Sequence of chain 1.A:
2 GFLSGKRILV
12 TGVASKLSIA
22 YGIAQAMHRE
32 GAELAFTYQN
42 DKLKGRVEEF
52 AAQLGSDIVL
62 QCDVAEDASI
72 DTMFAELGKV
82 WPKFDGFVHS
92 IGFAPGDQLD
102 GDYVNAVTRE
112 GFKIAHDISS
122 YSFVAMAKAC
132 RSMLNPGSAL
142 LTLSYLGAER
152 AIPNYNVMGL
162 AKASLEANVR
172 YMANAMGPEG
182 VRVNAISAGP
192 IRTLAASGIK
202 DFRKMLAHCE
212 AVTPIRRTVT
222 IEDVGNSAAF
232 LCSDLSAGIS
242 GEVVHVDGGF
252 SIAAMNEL

Binding-site contacts:
Ligand atom C02 contacts residue ALA196 of chain 1.A at 3.4 Å (hydrophobic).
Ligand atom C07 contacts residue TYR156 of chain 1.A at 3.9 Å (hydrophobic).
Ligand atom C24 contacts residue TYR146 of chain 1.A at 3.7 Å (hydrophobic).
Ligand atom N06 contacts residue ALA95 of chain 1.A at 3.0 Å (h-bond).
Ligand atom C17 contacts residue TYR156 of chain 1.A at 3.8 Å (hydrophobic).
Ligand atom N19 contacts residue PHE94 of chain 1.A at 3.4 Å.
Ligand atom C05 contacts residue PHE94 of chain 1.A at 3.8 Å (hydrophobic).
Ligand atom O28 contacts residue ALA95 of chain 1.A at 3.4 Å (h-bond).
Ligand atom N11 contacts residue TYR156 of chain 1.A at 3.8 Å.
Ligand atom N16 contacts residue ILE200 of chain 1.A at 3.7 Å.
Ligand atom C20 contacts residue ILE200 of chain 1.A at 3.4 Å (hydrophobic).
Ligand atom C12 contacts residue TYR156 of chain 1.A at 3.9 Å (hydrophobic).
Ligand atom C05 contacts residue MET159 of chain 1.A at 3.4 Å (hydrophobic).
Ligand atom C22 contacts residue LYS201 of chain 1.A at 3.2 Å.
Ligand atom N11 contacts residue NAD1 of chain 1.C at 3.8 Å.
Ligand atom C12 contacts residue NAD1 of chain 1.C at 3.5 Å.
Ligand atom C21 contacts residue MET206 of chain 1.A at 3.4 Å (hydrophobic).
Ligand atom C03 contacts residue ALA196 of chain 1.A at 3.2 Å (hydrophobic).
Ligand atom O10 contacts residue NAD1 of chain 1.C at 2.8 Å (h-bond).
Ligand atom C27 contacts residue ALA95 of chain 1.A at 3.4 Å (hydrophobic).
Ligand atom N19 contacts residue ALA95 of chain 1.A at 2.8 Å (h-bond).
Ligand atom C20 contacts residue TYR156 of chain 1.A at 3.9 Å (hydrophobic).
Ligand atom C23 contacts residue LYS201 of chain 1.A at 3.5 Å.
Ligand atom C09 contacts residue TYR156 of chain 1.A at 3.6 Å (hydrophobic).
Ligand atom N06 contacts residue PHE94 of chain 1.A at 3.1 Å.
Ligand atom C08 contacts residue NAD1 of chain 1.C at 3.9 Å.
Ligand atom C13 contacts residue NAD1 of chain 1.C at 3.8 Å.
Ligand atom C15 contacts residue TYR156 of chain 1.A at 3.8 Å (hydrophobic).
Ligand atom C15 contacts residue ILE200 of chain 1.A at 3.4 Å (hydrophobic).
Ligand atom C09 contacts residue NAD1 of chain 1.C at 3.7 Å.
Ligand atom C22 contacts residue TYR146 of chain 1.A at 3.7 Å (hydrophobic).
Ligand atom N16 contacts residue TYR156 of chain 1.A at 3.5 Å.
Ligand atom C27 contacts residue PHE94 of chain 1.A at 3.5 Å (hydrophobic).
Ligand atom O28 contacts residue PHE94 of chain 1.A at 2.9 Å.
Ligand atom O10 contacts residue TYR156 of chain 1.A at 3.0 Å (h-bond).
Ligand atom C01 contacts residue ALA95 of chain 1.A at 3.6 Å (hydrophobic).
Ligand atom C25 contacts residue ALA196 of chain 1.A at 2.9 Å (hydrophobic).
Ligand atom C12 contacts residue TYR146 of chain 1.A at 3.5 Å (hydrophobic).
Ligand atom C21 contacts residue TYR146 of chain 1.A at 3.0 Å (hydrophobic).
Ligand atom N06 contacts residue GLY93 of chain 1.A at 3.9 Å.

The small molecule below binds the protein below.
Small molecule (SMILES): CN(Cc1cn(C)c2ccccc12)C(=O)/C=C/c1cnc2c(c1)CCC(=O)N2